Sequence of chain 1.J:
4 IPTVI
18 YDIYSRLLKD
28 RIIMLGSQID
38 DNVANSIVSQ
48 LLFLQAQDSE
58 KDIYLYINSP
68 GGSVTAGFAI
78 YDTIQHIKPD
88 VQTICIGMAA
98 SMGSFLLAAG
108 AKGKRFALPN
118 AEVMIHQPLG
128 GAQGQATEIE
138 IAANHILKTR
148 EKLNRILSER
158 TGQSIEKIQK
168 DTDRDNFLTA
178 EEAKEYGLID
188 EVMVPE

The small molecule below binds the protein below.
Small molecule (SMILES): CC[C@@H](C)[C@H]1C(=O)N([C@@H](C)c2cccc3ccccc23)C[C@@H]2N(C(=O)NCCCC(F)(F)F)CCC(=O)N12

Sequence of chain 1.I:
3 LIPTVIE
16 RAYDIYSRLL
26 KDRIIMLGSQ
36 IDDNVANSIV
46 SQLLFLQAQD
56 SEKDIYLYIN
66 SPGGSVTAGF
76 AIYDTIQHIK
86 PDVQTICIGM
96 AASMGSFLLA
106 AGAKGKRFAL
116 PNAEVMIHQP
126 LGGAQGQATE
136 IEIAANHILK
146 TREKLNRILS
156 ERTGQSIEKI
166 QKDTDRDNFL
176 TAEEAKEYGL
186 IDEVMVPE

Binding-site contacts:
Ligand atom C37 contacts residue ASP27 of chain 1.J at 3.1 Å.
Ligand atom C28 contacts residue ILE91 of chain 1.J at 3.4 Å (hydrophobic).
Ligand atom C25 contacts residue THR90 of chain 1.J at 3.5 Å.
Ligand atom C28 contacts residue LEU62 of chain 1.J at 3.8 Å (hydrophobic).
Ligand atom C2 contacts residue ILE29 of chain 1.J at 3.8 Å (hydrophobic).
Ligand atom C29 contacts residue TYR63 of chain 1.J at 3.8 Å (hydrophobic).
Ligand atom C24 contacts residue PHE113 of chain 1.J at 3.7 Å (hydrophobic).
Ligand atom F42 contacts residue ARG23 of chain 1.J at 3.5 Å.
Ligand atom F41 contacts residue PHE50 of chain 1.I at 3.3 Å.
Ligand atom C4 contacts residue TYR61 of chain 1.J at 3.7 Å (hydrophobic).
Ligand atom F42 contacts residue LEU24 of chain 1.J at 3.5 Å.
Ligand atom C38 contacts residue ASP27 of chain 1.J at 3.6 Å.
Ligand atom F40 contacts residue LEU24 of chain 1.J at 3.3 Å.
Ligand atom F40 contacts residue PHE50 of chain 1.I at 3.4 Å.
Ligand atom C30 contacts residue LEU49 of chain 1.I at 3.8 Å (hydrophobic).
Ligand atom C26 contacts residue ILE91 of chain 1.J at 3.5 Å (hydrophobic).
Ligand atom C36 contacts residue ASP27 of chain 1.J at 3.1 Å.
Ligand atom C35 contacts residue ASP27 of chain 1.J at 3.4 Å.
Ligand atom C26 contacts residue TYR61 of chain 1.J at 3.7 Å (hydrophobic).
Ligand atom C36 contacts residue ILE29 of chain 1.J at 3.6 Å (hydrophobic).
Ligand atom C46 contacts residue GLN52 of chain 1.I at 3.1 Å.
Ligand atom C29 contacts residue ILE29 of chain 1.J at 3.8 Å (hydrophobic).
Ligand atom C25 contacts residue ILE91 of chain 1.J at 3.7 Å (hydrophobic).
Ligand atom C24 contacts residue ILE91 of chain 1.J at 3.8 Å (hydrophobic).
Ligand atom O32 contacts residue HIS83 of chain 1.I at 3.2 Å (h-bond).
Ligand atom C26 contacts residue LEU62 of chain 1.J at 3.6 Å (hydrophobic).
Ligand atom C27 contacts residue TYR61 of chain 1.J at 3.7 Å (hydrophobic).
Ligand atom C28 contacts residue TYR63 of chain 1.J at 3.6 Å (hydrophobic).
Ligand atom C5 contacts residue TYR61 of chain 1.J at 3.7 Å (hydrophobic).
Ligand atom F41 contacts residue ARG23 of chain 1.J at 3.8 Å.
Ligand atom C27 contacts residue ILE91 of chain 1.J at 3.2 Å (hydrophobic).
Ligand atom F40 contacts residue LEU49 of chain 1.I at 3.6 Å.
Ligand atom C37 contacts residue ALA53 of chain 1.I at 3.1 Å (hydrophobic).
Ligand atom C26 contacts residue GLN89 of chain 1.J at 3.8 Å.
Ligand atom C51 contacts residue LEU49 of chain 1.I at 3.4 Å (hydrophobic).
Ligand atom C28 contacts residue TYR61 of chain 1.J at 3.7 Å (hydrophobic).
Ligand atom C22 contacts residue ILE91 of chain 1.J at 3.5 Å (hydrophobic).
Ligand atom O32 contacts residue MET190 of chain 1.J at 3.8 Å.
Ligand atom F42 contacts residue ASP27 of chain 1.J at 3.2 Å.
Ligand atom C25 contacts residue GLN89 of chain 1.J at 3.5 Å.